This small molecule binds to this protein.
Small molecule (SMILES): O=P(O)(O)OC[C@H]1O[C@H](O[P](=O)(O)OP(=O)(O)O)[C@H](O)[C@@H]1O

Sequence of chain 1.A:
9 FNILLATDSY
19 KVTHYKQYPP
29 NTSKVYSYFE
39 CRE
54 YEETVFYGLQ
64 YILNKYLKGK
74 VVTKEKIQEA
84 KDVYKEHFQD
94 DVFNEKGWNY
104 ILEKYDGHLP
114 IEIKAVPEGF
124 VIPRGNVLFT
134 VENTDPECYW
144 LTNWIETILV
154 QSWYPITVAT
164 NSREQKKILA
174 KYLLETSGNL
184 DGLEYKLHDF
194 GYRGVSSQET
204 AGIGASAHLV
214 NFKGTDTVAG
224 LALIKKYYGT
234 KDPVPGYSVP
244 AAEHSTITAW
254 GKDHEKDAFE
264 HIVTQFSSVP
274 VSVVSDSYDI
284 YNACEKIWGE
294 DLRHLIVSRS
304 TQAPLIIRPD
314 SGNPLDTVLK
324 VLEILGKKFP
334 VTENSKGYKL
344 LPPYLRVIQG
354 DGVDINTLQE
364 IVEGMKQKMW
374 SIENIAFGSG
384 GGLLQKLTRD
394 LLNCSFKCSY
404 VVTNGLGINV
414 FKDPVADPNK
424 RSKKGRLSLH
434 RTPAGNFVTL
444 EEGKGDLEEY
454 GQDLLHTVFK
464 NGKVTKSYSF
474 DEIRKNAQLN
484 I

Sequence of chain 1.B:
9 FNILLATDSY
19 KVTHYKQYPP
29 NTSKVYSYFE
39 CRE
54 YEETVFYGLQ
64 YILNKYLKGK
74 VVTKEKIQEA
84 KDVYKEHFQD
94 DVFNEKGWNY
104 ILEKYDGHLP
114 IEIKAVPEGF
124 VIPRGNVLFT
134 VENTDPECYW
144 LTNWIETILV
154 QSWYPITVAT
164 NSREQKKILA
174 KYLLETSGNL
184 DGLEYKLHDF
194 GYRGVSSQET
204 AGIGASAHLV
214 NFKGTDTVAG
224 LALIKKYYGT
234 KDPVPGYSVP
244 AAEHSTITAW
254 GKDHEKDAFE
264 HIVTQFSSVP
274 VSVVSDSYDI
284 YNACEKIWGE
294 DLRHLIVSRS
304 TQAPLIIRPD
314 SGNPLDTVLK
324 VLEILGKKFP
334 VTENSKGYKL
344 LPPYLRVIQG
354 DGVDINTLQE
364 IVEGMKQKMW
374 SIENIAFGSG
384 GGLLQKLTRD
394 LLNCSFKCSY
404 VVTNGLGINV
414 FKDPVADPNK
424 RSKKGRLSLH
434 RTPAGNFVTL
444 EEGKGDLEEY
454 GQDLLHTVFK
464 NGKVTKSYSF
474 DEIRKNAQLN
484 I

Binding-site contacts:
Ligand atom O2A contacts residue LYS400 of chain 1.A at 2.6 Å (salt-bridge).
Ligand atom O3A contacts residue ARG392 of chain 1.A at 3.4 Å (salt-bridge).
Ligand atom C1 contacts residue ARG196 of chain 1.B at 3.8 Å.
Ligand atom O2 contacts residue ARG311 of chain 1.B at 3.1 Å (salt-bridge).
Ligand atom C4 contacts residue GLY353 of chain 1.B at 3.8 Å.
Ligand atom C5 contacts residue GLY353 of chain 1.B at 3.3 Å.
Ligand atom O5 contacts residue ARG392 of chain 1.A at 3.9 Å.
Ligand atom C2 contacts residue ASP313 of chain 1.B at 3.7 Å.
Ligand atom O1A contacts residue ARG196 of chain 1.B at 2.9 Å (salt-bridge).
Ligand atom PA contacts residue ARG392 of chain 1.A at 3.7 Å.
Ligand atom O1P contacts residue GLY383 of chain 1.B at 2.9 Å (h-bond).
Ligand atom P contacts residue GLY383 of chain 1.B at 3.8 Å.
Ligand atom O3 contacts residue GLY353 of chain 1.B at 4.0 Å.
Ligand atom O1B contacts residue LYS400 of chain 1.A at 3.7 Å.
Ligand atom O5 contacts residue GLY383 of chain 1.B at 3.8 Å.
Ligand atom O1A contacts residue ARG392 of chain 1.A at 3.1 Å (salt-bridge).
Ligand atom O4 contacts residue ARG392 of chain 1.A at 3.4 Å (salt-bridge).
Ligand atom O3 contacts residue ASP354 of chain 1.B at 3.4 Å (salt-bridge).
Ligand atom O2B contacts residue LYS423 of chain 1.A at 4.0 Å.
Ligand atom P contacts residue GLY384 of chain 1.B at 3.6 Å.
Ligand atom PB contacts residue ARG40 of chain 1.A at 3.8 Å.
Ligand atom C2 contacts residue UNU1 of chain 1.F at 3.5 Å.
Ligand atom O2 contacts residue UNU1 of chain 1.F at 4.0 Å.
Ligand atom O2B contacts residue ARG40 of chain 1.A at 3.4 Å (salt-bridge).
Ligand atom C1 contacts residue UNU1 of chain 1.F at 3.8 Å.
Ligand atom O1P contacts residue GLY384 of chain 1.B at 3.4 Å (h-bond).
Ligand atom O1B contacts residue SER398 of chain 1.A at 3.4 Å (h-bond).
Ligand atom O3P contacts residue GLY384 of chain 1.B at 2.8 Å (h-bond).
Ligand atom PA contacts residue ARG196 of chain 1.B at 3.9 Å.
Ligand atom C3 contacts residue GLY353 of chain 1.B at 3.4 Å.
Ligand atom PB contacts residue LYS423 of chain 1.A at 3.9 Å.
Ligand atom C3 contacts residue ASP313 of chain 1.B at 3.1 Å.
Ligand atom C2 contacts residue ARG311 of chain 1.B at 3.8 Å.
Ligand atom O3B contacts residue LYS423 of chain 1.A at 2.7 Å (salt-bridge).
Ligand atom O2 contacts residue ASP313 of chain 1.B at 3.0 Å (salt-bridge).
Ligand atom O1B contacts residue ARG40 of chain 1.A at 2.7 Å (salt-bridge).
Ligand atom O3P contacts residue GLY383 of chain 1.B at 3.7 Å.
Ligand atom PA contacts residue LYS400 of chain 1.A at 3.7 Å.
Ligand atom O3 contacts residue ASP313 of chain 1.B at 2.5 Å (salt-bridge).
Ligand atom O3B contacts residue ASP313 of chain 1.B at 3.8 Å.